Binding-site contacts:
Ligand atom C7 contacts residue ILE156 of chain 1.A at 4.1 Å (hydrophobic).
Ligand atom C8 contacts residue ARG157 of chain 1.A at 4.3 Å.
Ligand atom C8 contacts residue LEU161 of chain 1.A at 4.3 Å (hydrophobic).
Ligand atom C7 contacts residue ASN118 of chain 1.A at 3.1 Å.
Ligand atom C1 contacts residue THR120 of chain 1.A at 3.6 Å.
Ligand atom C2 contacts residue ASN118 of chain 1.A at 2.3 Å.
Ligand atom O7 contacts residue ILE156 of chain 1.A at 4.2 Å.
Ligand atom C7 contacts residue HIS220 of chain 1.A at 4.4 Å.
Ligand atom O7 contacts residue HIS220 of chain 1.A at 3.4 Å.
Ligand atom C5 contacts residue THR120 of chain 1.A at 4.1 Å.
Ligand atom N2 contacts residue THR120 of chain 1.A at 4.1 Å.
Ligand atom C5 contacts residue ASN118 of chain 1.A at 3.7 Å.
Ligand atom C3 contacts residue ASN118 of chain 1.A at 3.7 Å.
Ligand atom C8 contacts residue ASN118 of chain 1.A at 4.3 Å.
Ligand atom O5 contacts residue ASN118 of chain 1.A at 2.4 Å (h-bond).
Ligand atom C8 contacts residue ILE156 of chain 1.A at 3.3 Å (hydrophobic).
Ligand atom O6 contacts residue PRO122 of chain 1.A at 4.3 Å.
Ligand atom C8 contacts residue SER158 of chain 1.A at 3.9 Å.
Ligand atom O5 contacts residue THR120 of chain 1.A at 3.9 Å.
Ligand atom C3 contacts residue THR120 of chain 1.A at 4.1 Å.
Ligand atom C1 contacts residue ASN118 of chain 1.A at 1.4 Å.
Ligand atom O7 contacts residue ASN118 of chain 1.A at 3.2 Å (h-bond).
Ligand atom C4 contacts residue ASN118 of chain 1.A at 4.2 Å.
Ligand atom N2 contacts residue ASN118 of chain 1.A at 2.7 Å (h-bond).
Ligand atom C2 contacts residue THR120 of chain 1.A at 4.1 Å.

Sequence of chain 1.A:
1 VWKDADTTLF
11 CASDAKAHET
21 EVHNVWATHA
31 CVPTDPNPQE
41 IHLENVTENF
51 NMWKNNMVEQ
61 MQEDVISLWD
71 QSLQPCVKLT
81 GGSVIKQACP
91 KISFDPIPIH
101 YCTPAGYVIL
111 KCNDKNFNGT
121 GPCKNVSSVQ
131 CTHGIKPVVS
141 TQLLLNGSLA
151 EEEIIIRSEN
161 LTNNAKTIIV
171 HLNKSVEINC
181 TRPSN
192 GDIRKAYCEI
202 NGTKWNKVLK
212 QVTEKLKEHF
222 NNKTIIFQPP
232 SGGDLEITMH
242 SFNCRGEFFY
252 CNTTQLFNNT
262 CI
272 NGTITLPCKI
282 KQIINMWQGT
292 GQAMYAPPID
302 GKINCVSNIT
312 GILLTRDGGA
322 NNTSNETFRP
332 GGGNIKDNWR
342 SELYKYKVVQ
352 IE

The small molecule below binds the protein below.
Small molecule (SMILES): CC(=O)N[C@@H]1[C@@H](O)[C@H](O)[C@@H](CO)O[C@H]1O